Sequence of chain 3.C:
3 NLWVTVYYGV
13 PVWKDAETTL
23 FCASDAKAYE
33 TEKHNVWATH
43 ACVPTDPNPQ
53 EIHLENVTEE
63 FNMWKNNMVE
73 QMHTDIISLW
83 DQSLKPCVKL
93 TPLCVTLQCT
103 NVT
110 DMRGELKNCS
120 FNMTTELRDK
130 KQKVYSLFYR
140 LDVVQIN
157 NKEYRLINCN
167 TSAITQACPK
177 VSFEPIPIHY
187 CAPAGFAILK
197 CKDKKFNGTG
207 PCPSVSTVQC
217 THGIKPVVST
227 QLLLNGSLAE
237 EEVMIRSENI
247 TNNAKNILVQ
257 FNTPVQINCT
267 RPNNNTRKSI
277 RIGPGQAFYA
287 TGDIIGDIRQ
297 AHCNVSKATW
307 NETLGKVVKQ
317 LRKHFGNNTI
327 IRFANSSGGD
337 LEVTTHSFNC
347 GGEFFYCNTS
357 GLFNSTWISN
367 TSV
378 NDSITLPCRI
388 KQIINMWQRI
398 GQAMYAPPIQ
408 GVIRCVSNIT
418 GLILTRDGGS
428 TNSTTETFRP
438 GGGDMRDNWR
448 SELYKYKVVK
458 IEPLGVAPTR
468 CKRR

Binding-site contacts:
Ligand atom C4 contacts residue ASN354 of chain 3.C at 4.2 Å.
Ligand atom N2 contacts residue ASN354 of chain 3.C at 2.8 Å (h-bond).
Ligand atom C1 contacts residue ASN354 of chain 3.C at 1.4 Å.
Ligand atom C7 contacts residue NAG1 of chain 3.Q at 4.5 Å.
Ligand atom C5 contacts residue NAG2 of chain 3.P at 4.4 Å.
Ligand atom C2 contacts residue NAG1 of chain 3.P at 3.6 Å.
Ligand atom O5 contacts residue NAG1 of chain 3.P at 4.1 Å.
Ligand atom C8 contacts residue NAG1 of chain 3.Q at 3.3 Å.
Ligand atom O5 contacts residue SER356 of chain 3.C at 3.4 Å.
Ligand atom C5 contacts residue ASN354 of chain 3.C at 3.7 Å.
Ligand atom O6 contacts residue NAG2 of chain 3.P at 3.5 Å (h-bond).
Ligand atom C8 contacts residue ARG386 of chain 3.C at 4.0 Å.
Ligand atom C7 contacts residue NAG1 of chain 3.P at 3.1 Å.
Ligand atom C5 contacts residue NAG1 of chain 3.P at 4.2 Å.
Ligand atom N2 contacts residue NAG1 of chain 3.P at 3.5 Å (h-bond).
Ligand atom O5 contacts residue ASN354 of chain 3.C at 2.4 Å (h-bond).
Ligand atom C6 contacts residue SER356 of chain 3.C at 3.9 Å.
Ligand atom O4 contacts residue NAG1 of chain 3.P at 3.6 Å.
Ligand atom C2 contacts residue ASN354 of chain 3.C at 2.4 Å.
Ligand atom C6 contacts residue NAG1 of chain 3.P at 4.2 Å.
Ligand atom C3 contacts residue ASN354 of chain 3.C at 3.8 Å.
Ligand atom C8 contacts residue NAG1 of chain 3.P at 4.1 Å.
Ligand atom C7 contacts residue ASN354 of chain 3.C at 3.9 Å.
Ligand atom O7 contacts residue NAG2 of chain 3.P at 3.8 Å.
Ligand atom C6 contacts residue NAG2 of chain 3.P at 3.8 Å.
Ligand atom C3 contacts residue NAG1 of chain 3.P at 3.7 Å.
Ligand atom C1 contacts residue NAG1 of chain 3.P at 3.2 Å.
Ligand atom C4 contacts residue NAG2 of chain 3.P at 4.2 Å.
Ligand atom O7 contacts residue NAG1 of chain 3.Q at 4.2 Å.
Ligand atom C5 contacts residue SER356 of chain 3.C at 3.7 Å.
Ligand atom C1 contacts residue SER356 of chain 3.C at 3.5 Å.
Ligand atom O5 contacts residue NAG2 of chain 3.P at 4.0 Å.
Ligand atom O4 contacts residue NAG2 of chain 3.P at 4.3 Å.
Ligand atom O7 contacts residue NAG1 of chain 3.P at 2.6 Å (h-bond).

This protein binds this small molecule.
Small molecule (SMILES): CC(=O)N[C@H]1[C@H](O[C@H]2[C@H](O)[C@@H](NC(C)=O)CO[C@@H]2CO)O[C@H](CO)[C@@H](O)[C@@H]1O